Binding-site contacts:
Ligand atom C6 contacts residue ARG431 of chain 1.C at 3.9 Å.
Ligand atom C8 contacts residue ASN328 of chain 1.C at 4.3 Å.
Ligand atom C4 contacts residue ASN328 of chain 1.C at 4.2 Å.
Ligand atom C5 contacts residue ARG431 of chain 1.C at 4.0 Å.
Ligand atom C2 contacts residue ASN328 of chain 1.C at 2.4 Å.
Ligand atom C5 contacts residue ASN328 of chain 1.C at 3.5 Å.
Ligand atom N2 contacts residue ASN328 of chain 1.C at 2.7 Å (h-bond).
Ligand atom O5 contacts residue ASN328 of chain 1.C at 2.2 Å (h-bond).
Ligand atom C3 contacts residue ASN328 of chain 1.C at 3.8 Å.
Ligand atom O7 contacts residue ASN328 of chain 1.C at 3.6 Å (h-bond).
Ligand atom C1 contacts residue ARG431 of chain 1.C at 3.8 Å.
Ligand atom O5 contacts residue ARG431 of chain 1.C at 3.0 Å (salt-bridge).
Ligand atom C1 contacts residue ASN328 of chain 1.C at 1.4 Å.
Ligand atom O6 contacts residue ARG431 of chain 1.C at 3.7 Å.
Ligand atom C7 contacts residue ASN328 of chain 1.C at 3.2 Å.
Ligand atom O6 contacts residue SER331 of chain 1.C at 4.4 Å.
Ligand atom C8 contacts residue VAL326 of chain 1.C at 3.6 Å (hydrophobic).
Ligand atom C2 contacts residue ARG431 of chain 1.C at 4.4 Å.
Ligand atom C7 contacts residue VAL326 of chain 1.C at 4.3 Å (hydrophobic).

Sequence of chain 1.C:
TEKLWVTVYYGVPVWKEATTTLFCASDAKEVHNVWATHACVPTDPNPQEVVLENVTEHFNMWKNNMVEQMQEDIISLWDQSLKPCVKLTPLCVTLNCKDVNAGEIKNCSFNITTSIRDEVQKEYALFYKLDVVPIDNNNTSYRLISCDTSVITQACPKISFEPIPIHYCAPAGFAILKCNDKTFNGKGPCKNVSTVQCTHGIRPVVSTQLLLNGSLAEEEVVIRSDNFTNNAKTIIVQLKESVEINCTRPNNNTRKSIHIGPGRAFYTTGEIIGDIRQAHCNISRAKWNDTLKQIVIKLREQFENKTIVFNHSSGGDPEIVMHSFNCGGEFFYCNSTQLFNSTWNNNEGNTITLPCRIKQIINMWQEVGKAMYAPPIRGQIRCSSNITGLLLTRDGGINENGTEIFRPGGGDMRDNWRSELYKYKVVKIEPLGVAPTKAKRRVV

This protein binds this small molecule.
Small molecule (SMILES): CC(=O)N[C@H]1[C@H](O[C@H]2[C@H](O)[C@@H](NC(C)=O)CO[C@@H]2CO)O[C@H](CO)[C@@H](O[C@@H]2O[C@H](CO)[C@@H](O)[C@H](O)[C@@H]2O)[C@@H]1O